A small-molecule ligand and the protein it binds are described below.
Small molecule (SMILES): CC[C@H](C)[C@@H](C=O)NC(=O)[C@@H]1CCCN1C(=O)[C@H](C)NC(=O)[C@H](Cc1ccc(O)cc1)NC(=O)[C@H](CC(N)=O)NC(=O)[C@H](Cc1ccc(O)cc1)NC(=O)[C@H](CC(C)C)NC(=O)[C@H](C)NC(=O)[C@@H](N)CCCCN

Binding-site contacts:
Ligand atom N contacts residue TYR7 of chain 1.A at 2.9 Å (h-bond).
Ligand atom O contacts residue TRP73 of chain 1.A at 3.1 Å (h-bond).
Ligand atom CD contacts residue TRP167 of chain 1.A at 3.5 Å (hydrophobic).
Ligand atom O contacts residue TRP147 of chain 1.A at 3.5 Å.
Ligand atom NZ contacts residue GLU163 of chain 1.A at 3.0 Å (salt-bridge).
Ligand atom CE2 contacts residue SER150 of chain 1.A at 3.2 Å.
Ligand atom ND2 contacts residue GLN70 of chain 1.A at 3.1 Å (h-bond).
Ligand atom C contacts residue TRP73 of chain 1.A at 3.3 Å (hydrophobic).
Ligand atom O contacts residue TYR159 of chain 1.A at 2.6 Å (h-bond).
Ligand atom CA contacts residue GLN70 of chain 1.A at 3.3 Å.
Ligand atom CD1 contacts residue LYS66 of chain 1.A at 3.2 Å.
Ligand atom CG contacts residue GLN70 of chain 1.A at 3.5 Å.
Ligand atom O contacts residue TYR7 of chain 1.A at 3.5 Å.
Ligand atom ND2 contacts residue GLN97 of chain 1.A at 3.2 Å (h-bond).
Ligand atom CD2 contacts residue ALA152 of chain 1.A at 3.4 Å (hydrophobic).
Ligand atom OH contacts residue SER150 of chain 1.A at 2.8 Å (h-bond).
Ligand atom C contacts residue TYR7 of chain 1.A at 3.5 Å (hydrophobic).
Ligand atom N contacts residue GLN70 of chain 1.A at 2.8 Å (h-bond).
Ligand atom CB contacts residue TRP73 of chain 1.A at 3.4 Å (hydrophobic).
Ligand atom O contacts residue LYS146 of chain 1.A at 3.1 Å.
Ligand atom N contacts residue TRP73 of chain 1.A at 3.4 Å (h-bond).
Ligand atom C contacts residue TYR84 of chain 1.A at 3.3 Å (hydrophobic).
Ligand atom CD contacts residue GLU163 of chain 1.A at 3.0 Å.
Ligand atom CZ contacts residue SER150 of chain 1.A at 3.5 Å.
Ligand atom OXT contacts residue ASN80 of chain 1.A at 3.0 Å (h-bond).
Ligand atom O contacts residue TRP73 of chain 1.A at 3.3 Å (h-bond).
Ligand atom CE contacts residue ARG62 of chain 1.A at 3.2 Å.
Ligand atom CB contacts residue GLU63 of chain 1.A at 3.4 Å.
Ligand atom N contacts residue TYR171 of chain 1.A at 2.8 Å (h-bond).
Ligand atom OD1 contacts residue TRP73 of chain 1.A at 3.4 Å.
Ligand atom CB contacts residue TYR156 of chain 1.A at 3.4 Å (hydrophobic).
Ligand atom N contacts residue TYR156 of chain 1.A at 3.1 Å (h-bond).
Ligand atom OXT contacts residue TYR84 of chain 1.A at 2.9 Å (h-bond).
Ligand atom OD1 contacts residue GLN97 of chain 1.A at 3.0 Å (h-bond).
Ligand atom O contacts residue HIS155 of chain 1.A at 2.6 Å (h-bond).
Ligand atom CA contacts residue TRP73 of chain 1.A at 3.4 Å (hydrophobic).
Ligand atom O contacts residue TRP147 of chain 1.A at 3.3 Å (h-bond).
Ligand atom N contacts residue GLU63 of chain 1.A at 2.8 Å (salt-bridge).
Ligand atom N contacts residue SER77 of chain 1.A at 3.2 Å (h-bond).
Ligand atom CE1 contacts residue LYS66 of chain 1.A at 3.5 Å.

Sequence of chain 1.A:
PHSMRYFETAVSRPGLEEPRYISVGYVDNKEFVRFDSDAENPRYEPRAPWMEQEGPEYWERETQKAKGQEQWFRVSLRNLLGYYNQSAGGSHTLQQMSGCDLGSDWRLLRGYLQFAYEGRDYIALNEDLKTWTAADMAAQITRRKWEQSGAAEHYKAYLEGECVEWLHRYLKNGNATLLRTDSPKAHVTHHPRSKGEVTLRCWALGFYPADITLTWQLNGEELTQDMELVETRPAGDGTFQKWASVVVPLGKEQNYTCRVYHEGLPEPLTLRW